Sequence of chain 1.A:
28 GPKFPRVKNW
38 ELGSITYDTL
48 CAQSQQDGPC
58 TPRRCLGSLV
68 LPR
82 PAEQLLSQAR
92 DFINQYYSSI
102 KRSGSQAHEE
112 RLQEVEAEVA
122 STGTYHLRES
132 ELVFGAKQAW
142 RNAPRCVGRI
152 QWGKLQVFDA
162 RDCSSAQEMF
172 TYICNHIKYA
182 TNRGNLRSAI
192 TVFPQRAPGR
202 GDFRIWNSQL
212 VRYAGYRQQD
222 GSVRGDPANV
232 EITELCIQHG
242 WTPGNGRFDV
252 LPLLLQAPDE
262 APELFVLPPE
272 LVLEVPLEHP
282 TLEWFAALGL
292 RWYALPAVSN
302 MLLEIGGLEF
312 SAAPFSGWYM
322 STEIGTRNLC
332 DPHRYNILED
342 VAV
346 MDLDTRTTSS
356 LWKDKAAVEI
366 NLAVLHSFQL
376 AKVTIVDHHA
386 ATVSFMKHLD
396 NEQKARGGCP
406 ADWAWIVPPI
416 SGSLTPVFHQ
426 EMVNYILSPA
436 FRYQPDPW

Sequence of chain 1.B:
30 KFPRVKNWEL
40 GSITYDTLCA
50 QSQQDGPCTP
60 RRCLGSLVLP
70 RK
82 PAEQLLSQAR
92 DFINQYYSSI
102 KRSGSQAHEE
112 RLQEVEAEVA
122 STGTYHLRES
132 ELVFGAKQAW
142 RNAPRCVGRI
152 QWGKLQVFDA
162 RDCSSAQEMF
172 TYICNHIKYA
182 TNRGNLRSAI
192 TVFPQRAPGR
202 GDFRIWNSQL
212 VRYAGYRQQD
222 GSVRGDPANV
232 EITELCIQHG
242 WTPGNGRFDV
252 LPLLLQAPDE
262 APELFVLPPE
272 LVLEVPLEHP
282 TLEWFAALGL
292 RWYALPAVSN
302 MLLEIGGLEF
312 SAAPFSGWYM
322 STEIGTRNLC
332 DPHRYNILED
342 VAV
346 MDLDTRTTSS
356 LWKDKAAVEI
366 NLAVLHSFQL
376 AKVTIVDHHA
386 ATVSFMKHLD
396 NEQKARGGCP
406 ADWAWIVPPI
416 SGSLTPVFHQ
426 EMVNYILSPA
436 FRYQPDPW

This protein binds this small molecule.
Small molecule (SMILES): Clc1cccc(CCCNCCc2ccnc(-n3ccnc3)n2)c1

Binding-site contacts:
Ligand atom C14 contacts residue VAL299 of chain 1.A at 3.7 Å (hydrophobic).
Ligand atom C04 contacts residue VAL299 of chain 1.A at 4.0 Å (hydrophobic).
Ligand atom C2' contacts residue GOL1 of chain 1.H at 3.9 Å.
Ligand atom C5' contacts residue VAL67 of chain 1.A at 3.7 Å (hydrophobic).
Ligand atom C05 contacts residue PRO297 of chain 1.A at 4.0 Å (hydrophobic).
Ligand atom C16 contacts residue GLN210 of chain 1.A at 3.5 Å.
Ligand atom N19 contacts residue HEM1 of chain 1.C at 2.6 Å (h-bond).
Ligand atom C22 contacts residue TRP410 of chain 1.A at 3.8 Å (hydrophobic).
Ligand atom N13 contacts residue GLU324 of chain 1.A at 4.0 Å.
Ligand atom N11 contacts residue ALA298 of chain 1.A at 4.0 Å.
Ligand atom C05 contacts residue GLY318 of chain 1.A at 3.7 Å.
Ligand atom C16 contacts residue PRO297 of chain 1.A at 3.7 Å (hydrophobic).
Ligand atom C18 contacts residue HEM1 of chain 1.C at 3.4 Å.
Ligand atom N13 contacts residue VAL299 of chain 1.A at 3.3 Å.
Ligand atom N11 contacts residue VAL299 of chain 1.A at 3.6 Å.
Ligand atom C5' contacts residue LEU68 of chain 1.A at 3.5 Å (hydrophobic).
Ligand atom C02 contacts residue HEM1 of chain 1.C at 3.0 Å.
Ligand atom C1' contacts residue GOL1 of chain 1.H at 3.7 Å.
Ligand atom N11 contacts residue PRO297 of chain 1.A at 3.3 Å.
Ligand atom C4' contacts residue LEU68 of chain 1.A at 3.7 Å (hydrophobic).
Ligand atom C12 contacts residue GLU324 of chain 1.A at 4.0 Å.
Ligand atom C4' contacts residue TRP37 of chain 1.B at 3.9 Å (hydrophobic).
Ligand atom CL7' contacts residue TRP37 of chain 1.B at 4.0 Å.
Ligand atom C04 contacts residue GLY318 of chain 1.A at 4.0 Å.
Ligand atom C22 contacts residue HEM1 of chain 1.C at 3.6 Å.
Ligand atom C22 contacts residue GOL1 of chain 1.H at 3.5 Å.
Ligand atom C20 contacts residue HEM1 of chain 1.C at 3.3 Å.
Ligand atom C05 contacts residue PHE316 of chain 1.A at 4.0 Å (hydrophobic).
Ligand atom C17 contacts residue HEM1 of chain 1.C at 3.2 Å.
Ligand atom C04 contacts residue PRO297 of chain 1.A at 3.2 Å (hydrophobic).
Ligand atom N01 contacts residue HEM1 of chain 1.C at 2.3 Å.
Ligand atom C6' contacts residue TYR438 of chain 1.A at 3.5 Å (hydrophobic).
Ligand atom C15 contacts residue GLN210 of chain 1.A at 3.3 Å.
Ligand atom N03 contacts residue VAL299 of chain 1.A at 3.6 Å.
Ligand atom C17 contacts residue ACT1 of chain 1.G at 3.9 Å.
Ligand atom C12 contacts residue VAL299 of chain 1.A at 3.2 Å (hydrophobic).
Ligand atom C16 contacts residue VAL299 of chain 1.A at 4.0 Å (hydrophobic).
Ligand atom C6' contacts residue VAL67 of chain 1.A at 3.7 Å (hydrophobic).
Ligand atom N01 contacts residue PHE316 of chain 1.A at 4.1 Å.
Ligand atom C05 contacts residue HEM1 of chain 1.C at 3.4 Å.